Binding-site contacts:
Ligand atom O5 contacts residue ALA117 of chain 54.F at 3.5 Å (h-bond).
Ligand atom N2 contacts residue PRO167 of chain 54.F at 4.0 Å.
Ligand atom C2 contacts residue ALA117 of chain 54.F at 4.0 Å (hydrophobic).
Ligand atom C1 contacts residue PRO167 of chain 54.F at 4.4 Å (hydrophobic).
Ligand atom C5 contacts residue ALA117 of chain 54.F at 4.2 Å (hydrophobic).
Ligand atom C3 contacts residue ASN118 of chain 54.F at 3.8 Å.
Ligand atom O5 contacts residue ASN118 of chain 54.F at 1.8 Å (h-bond).
Ligand atom C7 contacts residue PRO167 of chain 54.F at 3.9 Å (hydrophobic).
Ligand atom C6 contacts residue ALA117 of chain 54.F at 3.6 Å (hydrophobic).
Ligand atom C6 contacts residue ASN118 of chain 54.F at 4.0 Å.
Ligand atom C4 contacts residue ALA117 of chain 54.F at 4.2 Å (hydrophobic).
Ligand atom N2 contacts residue ASN118 of chain 54.F at 3.6 Å.
Ligand atom C5 contacts residue ASN118 of chain 54.F at 3.2 Å.
Ligand atom O7 contacts residue ASN118 of chain 54.F at 3.5 Å (h-bond).
Ligand atom C8 contacts residue PRO167 of chain 54.F at 3.7 Å (hydrophobic).
Ligand atom O6 contacts residue ASN118 of chain 54.F at 4.0 Å.
Ligand atom C4 contacts residue ASN118 of chain 54.F at 3.8 Å.
Ligand atom C2 contacts residue ASN118 of chain 54.F at 2.7 Å.
Ligand atom O7 contacts residue ALA117 of chain 54.F at 4.5 Å.
Ligand atom C1 contacts residue ASN118 of chain 54.F at 1.6 Å.
Ligand atom C1 contacts residue GLN168 of chain 54.F at 4.0 Å.
Ligand atom O6 contacts residue ALA117 of chain 54.F at 2.3 Å.
Ligand atom C5 contacts residue GLN168 of chain 54.F at 4.5 Å.
Ligand atom C8 contacts residue ASP164 of chain 54.F at 4.5 Å.
Ligand atom C1 contacts residue ALA117 of chain 54.F at 3.9 Å (hydrophobic).
Ligand atom C7 contacts residue ASN118 of chain 54.F at 3.9 Å.
Ligand atom O5 contacts residue GLN168 of chain 54.F at 4.0 Å.

This protein binds this small molecule.
Small molecule (SMILES): CC(=O)N[C@@H]1[C@@H](O)[C@H](O)[C@@H](CO)O[C@H]1O

Sequence of chain 54.F:
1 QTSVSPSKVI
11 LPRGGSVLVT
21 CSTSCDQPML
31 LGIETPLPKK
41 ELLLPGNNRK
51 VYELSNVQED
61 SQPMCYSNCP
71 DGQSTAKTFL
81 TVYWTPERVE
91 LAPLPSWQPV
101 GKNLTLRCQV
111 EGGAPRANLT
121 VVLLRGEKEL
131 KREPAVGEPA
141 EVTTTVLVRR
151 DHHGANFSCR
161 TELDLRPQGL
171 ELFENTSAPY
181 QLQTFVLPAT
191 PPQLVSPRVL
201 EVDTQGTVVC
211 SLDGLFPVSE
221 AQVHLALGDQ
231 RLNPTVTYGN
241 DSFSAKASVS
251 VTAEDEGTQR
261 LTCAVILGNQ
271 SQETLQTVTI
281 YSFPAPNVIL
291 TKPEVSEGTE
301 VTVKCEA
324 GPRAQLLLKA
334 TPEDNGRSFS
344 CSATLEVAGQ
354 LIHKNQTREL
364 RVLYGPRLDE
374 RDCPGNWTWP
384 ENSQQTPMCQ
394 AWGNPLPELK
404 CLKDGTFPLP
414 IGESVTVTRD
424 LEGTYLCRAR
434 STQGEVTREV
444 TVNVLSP